A small-molecule ligand and the protein it binds are described below.
Small molecule (SMILES): CCc1cc(S(=O)(=O)NC(=O)Nc2ncc(Br)s2)ccc1-c1ccccc1

Sequence of chain 1.A:
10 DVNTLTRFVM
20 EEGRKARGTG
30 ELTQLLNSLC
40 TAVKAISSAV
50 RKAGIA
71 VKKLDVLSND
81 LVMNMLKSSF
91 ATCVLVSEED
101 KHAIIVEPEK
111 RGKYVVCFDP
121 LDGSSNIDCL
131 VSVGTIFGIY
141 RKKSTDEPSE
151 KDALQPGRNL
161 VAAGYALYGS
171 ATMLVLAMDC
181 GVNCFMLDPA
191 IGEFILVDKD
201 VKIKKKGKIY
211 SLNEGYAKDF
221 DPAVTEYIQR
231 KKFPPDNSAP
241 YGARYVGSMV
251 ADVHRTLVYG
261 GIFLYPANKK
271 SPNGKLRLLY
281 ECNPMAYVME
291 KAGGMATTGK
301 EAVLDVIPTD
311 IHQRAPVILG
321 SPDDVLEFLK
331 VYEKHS

Binding-site contacts:
Ligand atom C26 contacts residue GLU21 of chain 1.A at 3.3 Å.
Ligand atom N7 contacts residue 9471 of chain 1.K at 3.2 Å.
Ligand atom C27 contacts residue CYS180 of chain 1.A at 3.3 Å (hydrophobic).
Ligand atom N6 contacts residue GLY27 of chain 1.A at 3.1 Å (h-bond).
Ligand atom S1 contacts residue GLY29 of chain 1.A at 3.7 Å.
Ligand atom N3 contacts residue THR28 of chain 1.A at 3.6 Å.
Ligand atom O15 contacts residue GLY27 of chain 1.A at 3.8 Å.
Ligand atom C2 contacts residue 9471 of chain 1.K at 3.7 Å.
Ligand atom C9 contacts residue GLY22 of chain 1.A at 3.8 Å.
Ligand atom C5 contacts residue GLY27 of chain 1.A at 3.8 Å.
Ligand atom O15 contacts residue THR28 of chain 1.A at 3.8 Å.
Ligand atom O14 contacts residue LEU31 of chain 1.A at 3.2 Å.
Ligand atom C23 contacts residue GLU21 of chain 1.A at 3.3 Å.
Ligand atom N3 contacts residue GLY29 of chain 1.A at 3.1 Å (h-bond).
Ligand atom O17 contacts residue GLY22 of chain 1.A at 3.7 Å.
Ligand atom O14 contacts residue GLY29 of chain 1.A at 3.5 Å.
Ligand atom C13 contacts residue THR32 of chain 1.A at 3.8 Å.
Ligand atom C21 contacts residue VAL18 of chain 1.A at 3.8 Å (hydrophobic).
Ligand atom C13 contacts residue GLY22 of chain 1.A at 3.5 Å.
Ligand atom C5 contacts residue GLY22 of chain 1.A at 3.4 Å.
Ligand atom C24 contacts residue MET178 of chain 1.A at 3.4 Å (hydrophobic).
Ligand atom O17 contacts residue THR32 of chain 1.A at 2.7 Å (h-bond).
Ligand atom C12 contacts residue ARG23 of chain 1.A at 3.4 Å.
Ligand atom C8 contacts residue 9471 of chain 1.K at 3.5 Å.
Ligand atom O15 contacts residue GLY29 of chain 1.A at 3.8 Å.
Ligand atom C12 contacts residue 9471 of chain 1.K at 3.1 Å.
Ligand atom C5 contacts residue GLY29 of chain 1.A at 3.2 Å.
Ligand atom N7 contacts residue ARG23 of chain 1.A at 3.8 Å.
Ligand atom C2 contacts residue GLY22 of chain 1.A at 3.6 Å.
Ligand atom C8 contacts residue ARG23 of chain 1.A at 3.5 Å.
Ligand atom N6 contacts residue GLY29 of chain 1.A at 3.6 Å (h-bond).
Ligand atom N3 contacts residue GLY22 of chain 1.A at 3.5 Å (h-bond).
Ligand atom C24 contacts residue LEU35 of chain 1.A at 3.7 Å (hydrophobic).
Ligand atom C16 contacts residue ALA25 of chain 1.A at 3.8 Å (hydrophobic).
Ligand atom O14 contacts residue THR32 of chain 1.A at 3.0 Å (h-bond).
Ligand atom O17 contacts residue GLY29 of chain 1.A at 3.2 Å.
Ligand atom BR2 contacts residue 9471 of chain 1.K at 3.6 Å.
Ligand atom C11 contacts residue GLY22 of chain 1.A at 3.7 Å.
Ligand atom N6 contacts residue GLY22 of chain 1.A at 2.9 Å (h-bond).
Ligand atom N3 contacts residue GLY27 of chain 1.A at 3.2 Å.

Sequence of chain 1.C:
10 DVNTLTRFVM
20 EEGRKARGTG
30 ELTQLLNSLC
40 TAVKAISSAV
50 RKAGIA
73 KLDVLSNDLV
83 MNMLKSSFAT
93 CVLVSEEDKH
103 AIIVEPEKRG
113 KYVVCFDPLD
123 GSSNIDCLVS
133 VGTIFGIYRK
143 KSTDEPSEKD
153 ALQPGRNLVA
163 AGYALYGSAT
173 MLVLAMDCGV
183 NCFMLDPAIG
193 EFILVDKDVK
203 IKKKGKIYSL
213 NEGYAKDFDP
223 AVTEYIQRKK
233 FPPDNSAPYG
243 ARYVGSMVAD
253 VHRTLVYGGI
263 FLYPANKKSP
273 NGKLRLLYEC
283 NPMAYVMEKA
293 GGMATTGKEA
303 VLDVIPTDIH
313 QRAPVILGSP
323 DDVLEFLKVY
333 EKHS